Sequence of chain 1.B:
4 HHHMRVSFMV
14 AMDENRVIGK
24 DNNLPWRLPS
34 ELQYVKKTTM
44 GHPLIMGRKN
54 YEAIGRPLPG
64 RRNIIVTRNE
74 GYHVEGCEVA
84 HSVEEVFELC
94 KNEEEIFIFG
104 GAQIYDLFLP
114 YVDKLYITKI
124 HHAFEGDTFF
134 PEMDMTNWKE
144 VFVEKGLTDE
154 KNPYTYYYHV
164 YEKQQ

Binding-site contacts:
Ligand atom C2 contacts residue ALA14 of chain 1.B at 3.5 Å (hydrophobic).
Ligand atom C1D contacts residue NDP1 of chain 1.E at 3.5 Å.
Ligand atom N1 contacts residue VAL38 of chain 1.B at 3.5 Å.
Ligand atom C1A contacts residue LEU35 of chain 1.B at 3.7 Å (hydrophobic).
Ligand atom C1E contacts residue GLU34 of chain 1.B at 3.6 Å.
Ligand atom N3 contacts residue VAL13 of chain 1.B at 3.4 Å.
Ligand atom C2 contacts residue VAL38 of chain 1.B at 3.4 Å (hydrophobic).
Ligand atom N1F contacts residue VAL38 of chain 1.B at 3.4 Å.
Ligand atom C4 contacts residue MET12 of chain 1.B at 3.5 Å (hydrophobic).
Ligand atom N3 contacts residue MET12 of chain 1.B at 3.3 Å (h-bond).
Ligand atom C6 contacts residue GLU34 of chain 1.B at 3.7 Å.
Ligand atom N1 contacts residue GLU34 of chain 1.B at 2.8 Å (salt-bridge).
Ligand atom C1I contacts residue NDP1 of chain 1.E at 3.5 Å.
Ligand atom N1G contacts residue MET12 of chain 1.B at 2.8 Å (h-bond).
Ligand atom O1Q contacts residue NDP1 of chain 1.E at 3.4 Å.
Ligand atom C1H contacts residue NDP1 of chain 1.E at 3.4 Å.
Ligand atom C1Z contacts residue ASN53 of chain 1.B at 3.4 Å.
Ligand atom C1E contacts residue LEU27 of chain 1.B at 3.7 Å (hydrophobic).
Ligand atom N1G contacts residue NDP1 of chain 1.E at 3.6 Å.
Ligand atom N1F contacts residue THR121 of chain 1.B at 3.6 Å.
Ligand atom N1G contacts residue TYR108 of chain 1.B at 3.8 Å.
Ligand atom N3 contacts residue ALA14 of chain 1.B at 3.7 Å.
Ligand atom C6 contacts residue NDP1 of chain 1.E at 3.9 Å.
Ligand atom C4 contacts residue NDP1 of chain 1.E at 3.3 Å.
Ligand atom C1E contacts residue LEU35 of chain 1.B at 3.7 Å (hydrophobic).
Ligand atom O1Q contacts residue ASN53 of chain 1.B at 2.8 Å (h-bond).
Ligand atom N1F contacts residue MET12 of chain 1.B at 3.8 Å.
Ligand atom C5 contacts residue NDP1 of chain 1.E at 3.5 Å.
Ligand atom C1D contacts residue LEU27 of chain 1.B at 3.5 Å (hydrophobic).
Ligand atom N1G contacts residue PHE102 of chain 1.B at 3.2 Å (h-bond).
Ligand atom C2 contacts residue VAL13 of chain 1.B at 3.5 Å (hydrophobic).
Ligand atom O1N contacts residue LEU61 of chain 1.B at 3.7 Å.
Ligand atom N1 contacts residue ALA14 of chain 1.B at 3.7 Å.
Ligand atom C2 contacts residue NDP1 of chain 1.E at 3.8 Å.
Ligand atom N1F contacts residue ALA14 of chain 1.B at 3.4 Å (h-bond).
Ligand atom N3 contacts residue NDP1 of chain 1.E at 3.4 Å (h-bond).
Ligand atom C2 contacts residue GLU34 of chain 1.B at 3.5 Å.
Ligand atom C1I contacts residue PHE102 of chain 1.B at 3.9 Å (hydrophobic).
Ligand atom N1F contacts residue GLU34 of chain 1.B at 2.8 Å (salt-bridge).
Ligand atom N1F contacts residue VAL13 of chain 1.B at 3.2 Å.

The small molecule below binds the protein below.
Small molecule (SMILES): COc1cc([C@@H](C#Cc2c(C)nc(N)nc2N)OC)cc(OC)c1OC